This small molecule binds to this protein.
Small molecule (SMILES): CCc1cc(O)c(Oc2ccccc2F)cc1F

Sequence of chain 1.K:
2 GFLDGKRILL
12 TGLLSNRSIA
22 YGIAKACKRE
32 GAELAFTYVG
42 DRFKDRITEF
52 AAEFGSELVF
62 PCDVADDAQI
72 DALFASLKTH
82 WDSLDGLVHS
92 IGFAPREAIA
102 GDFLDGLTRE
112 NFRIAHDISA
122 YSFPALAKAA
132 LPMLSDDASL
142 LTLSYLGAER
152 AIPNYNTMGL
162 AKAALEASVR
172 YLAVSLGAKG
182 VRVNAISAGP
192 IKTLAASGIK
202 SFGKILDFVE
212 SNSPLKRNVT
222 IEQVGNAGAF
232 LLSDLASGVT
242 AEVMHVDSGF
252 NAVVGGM

Binding-site contacts:
Ligand atom CAO contacts residue GLY93 of chain 1.K at 4.0 Å.
Ligand atom CAJ contacts residue NAD1 of chain 1.GA at 3.5 Å.
Ligand atom CAF contacts residue ILE200 of chain 1.K at 3.9 Å (hydrophobic).
Ligand atom CAK contacts residue NAD1 of chain 1.GA at 3.6 Å.
Ligand atom CAM contacts residue TYR156 of chain 1.K at 3.3 Å (hydrophobic).
Ligand atom OAL contacts residue NAD1 of chain 1.GA at 3.4 Å.
Ligand atom CAE contacts residue ILE100 of chain 1.K at 3.9 Å (hydrophobic).
Ligand atom FAC contacts residue PHE203 of chain 1.K at 3.0 Å.
Ligand atom CAI contacts residue TYR156 of chain 1.K at 3.5 Å (hydrophobic).
Ligand atom FAD contacts residue GLY93 of chain 1.K at 3.5 Å.
Ligand atom CAF contacts residue ILE100 of chain 1.K at 3.7 Å (hydrophobic).
Ligand atom CAQ contacts residue NAD1 of chain 1.GA at 3.5 Å.
Ligand atom OAB contacts residue LYS163 of chain 1.K at 4.0 Å.
Ligand atom CAG contacts residue MET159 of chain 1.K at 3.5 Å (hydrophobic).
Ligand atom FAC contacts residue ILE192 of chain 1.K at 4.0 Å.
Ligand atom CAN contacts residue NAD1 of chain 1.GA at 3.2 Å.
Ligand atom CAE contacts residue ALA95 of chain 1.K at 4.0 Å (hydrophobic).
Ligand atom CAR contacts residue ALA196 of chain 1.K at 4.0 Å (hydrophobic).
Ligand atom CAK contacts residue TYR146 of chain 1.K at 3.8 Å (hydrophobic).
Ligand atom CAN contacts residue ALA197 of chain 1.K at 4.1 Å (hydrophobic).
Ligand atom CAM contacts residue NAD1 of chain 1.GA at 3.5 Å.
Ligand atom FAD contacts residue ALA196 of chain 1.K at 3.5 Å.
Ligand atom FAC contacts residue NAD1 of chain 1.GA at 3.3 Å.
Ligand atom CAP contacts residue NAD1 of chain 1.GA at 3.5 Å.
Ligand atom CAG contacts residue PHE94 of chain 1.K at 3.6 Å (hydrophobic).
Ligand atom CAF contacts residue MET159 of chain 1.K at 4.0 Å (hydrophobic).
Ligand atom CAA contacts residue TYR146 of chain 1.K at 3.4 Å (hydrophobic).
Ligand atom OAL contacts residue ALA196 of chain 1.K at 3.8 Å.
Ligand atom CAE contacts residue MET159 of chain 1.K at 3.6 Å (hydrophobic).
Ligand atom FAD contacts residue NAD1 of chain 1.GA at 3.4 Å.
Ligand atom CAI contacts residue NAD1 of chain 1.GA at 3.3 Å.
Ligand atom CAH contacts residue ILE200 of chain 1.K at 3.9 Å (hydrophobic).
Ligand atom CAJ contacts residue ALA197 of chain 1.K at 3.9 Å (hydrophobic).
Ligand atom OAB contacts residue TYR156 of chain 1.K at 2.3 Å (h-bond).
Ligand atom OAB contacts residue NAD1 of chain 1.GA at 3.0 Å (h-bond).
Ligand atom FAC contacts residue ALA197 of chain 1.K at 3.1 Å.
Ligand atom CAG contacts residue GLY93 of chain 1.K at 3.5 Å.
Ligand atom CAI contacts residue TYR146 of chain 1.K at 3.9 Å (hydrophobic).
Ligand atom CAO contacts residue MET159 of chain 1.K at 3.8 Å (hydrophobic).
Ligand atom CAO contacts residue ALA196 of chain 1.K at 3.7 Å (hydrophobic).